This small molecule binds to this protein.
Small molecule (SMILES): O[C@@H]1CO[C@@H]2OCC[C@@H]21

Binding-site contacts:
Ligand atom O3 contacts residue THR70 of chain 1.A at 3.8 Å.
Ligand atom C5 contacts residue TYR115 of chain 1.A at 4.0 Å (hydrophobic).
Ligand atom C4 contacts residue TYR73 of chain 1.A at 4.4 Å (hydrophobic).
Ligand atom O1 contacts residue THR70 of chain 1.A at 4.2 Å.
Ligand atom C3 contacts residue TYR73 of chain 1.A at 4.2 Å (hydrophobic).
Ligand atom C4 contacts residue THR70 of chain 1.A at 3.8 Å.
Ligand atom C6 contacts residue THR70 of chain 1.A at 3.6 Å.
Ligand atom C1 contacts residue ASN62 of chain 1.A at 4.4 Å.
Ligand atom O1 contacts residue ASN62 of chain 1.A at 4.0 Å.
Ligand atom O1 contacts residue TYR73 of chain 1.A at 3.2 Å (h-bond).
Ligand atom C4 contacts residue ASN62 of chain 1.A at 3.2 Å.
Ligand atom O2 contacts residue TYR73 of chain 1.A at 4.1 Å.
Ligand atom O2 contacts residue TYR115 of chain 1.A at 3.9 Å.

Sequence of chain 1.A:
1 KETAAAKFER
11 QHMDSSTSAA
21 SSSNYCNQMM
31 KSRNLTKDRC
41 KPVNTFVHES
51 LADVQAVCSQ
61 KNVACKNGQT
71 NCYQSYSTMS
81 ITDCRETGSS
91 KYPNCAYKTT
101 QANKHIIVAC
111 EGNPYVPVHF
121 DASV